A small-molecule ligand and the protein it binds are described below.
Small molecule (SMILES): CCOC(=O)CC[C@H](C[C@@H]1CCNC1=O)NC(=O)[C@H](Cc1ccccc1)NC(=O)[C@@H](NC(=O)OC(C)(C)C)[C@@H](C)OC(C)(C)C

Sequence of chain 2.A:
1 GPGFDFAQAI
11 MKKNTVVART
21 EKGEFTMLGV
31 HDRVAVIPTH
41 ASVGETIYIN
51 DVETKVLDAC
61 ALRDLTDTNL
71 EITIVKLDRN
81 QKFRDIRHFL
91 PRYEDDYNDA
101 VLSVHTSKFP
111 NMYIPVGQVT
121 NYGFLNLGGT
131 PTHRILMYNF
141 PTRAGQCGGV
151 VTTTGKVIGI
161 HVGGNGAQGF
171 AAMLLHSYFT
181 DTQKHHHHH

Binding-site contacts:
Ligand atom C11 contacts residue GLU71 of chain 2.A at 3.5 Å.
Ligand atom C59 contacts residue CYS147 of chain 2.A at 3.2 Å (hydrophobic).
Ligand atom O66 contacts residue THR142 of chain 2.A at 2.6 Å (h-bond).
Ligand atom O66 contacts residue ARG143 of chain 2.A at 3.6 Å.
Ligand atom C61 contacts residue GLY164 of chain 2.A at 3.6 Å.
Ligand atom C2 contacts residue ASN126 of chain 2.A at 3.4 Å.
Ligand atom O66 contacts residue GLY163 of chain 2.A at 3.4 Å.
Ligand atom C65 contacts residue GLY163 of chain 2.A at 3.7 Å.
Ligand atom O35 contacts residue GLY164 of chain 2.A at 3.1 Å (h-bond).
Ligand atom C82 contacts residue CYS147 of chain 2.A at 2.9 Å (hydrophobic).
Ligand atom O88 contacts residue GLY145 of chain 2.A at 3.5 Å (h-bond).
Ligand atom C2 contacts residue LEU125 of chain 2.A at 3.7 Å (hydrophobic).
Ligand atom C9 contacts residue PHE25 of chain 2.A at 3.5 Å (hydrophobic).
Ligand atom C57 contacts residue CYS147 of chain 2.A at 2.8 Å (hydrophobic).
Ligand atom C61 contacts residue GLY163 of chain 2.A at 3.7 Å.
Ligand atom C45 contacts residue ASN165 of chain 2.A at 3.8 Å.
Ligand atom C11 contacts residue VAL162 of chain 2.A at 3.6 Å (hydrophobic).
Ligand atom O88 contacts residue ALA144 of chain 2.A at 3.3 Å.
Ligand atom C37 contacts residue VAL162 of chain 2.A at 3.5 Å (hydrophobic).
Ligand atom C63 contacts residue CYS147 of chain 2.A at 1.8 Å (hydrophobic).
Ligand atom C11 contacts residue HIS40 of chain 2.A at 3.8 Å.
Ligand atom C9 contacts residue ALA41 of chain 2.A at 3.7 Å (hydrophobic).
Ligand atom O66 contacts residue HIS161 of chain 2.A at 2.8 Å (h-bond).
Ligand atom C11 contacts residue PRO38 of chain 2.A at 3.7 Å (hydrophobic).
Ligand atom C53 contacts residue HIS40 of chain 2.A at 3.7 Å.
Ligand atom C7 contacts residue HIS40 of chain 2.A at 3.6 Å.
Ligand atom C45 contacts residue GLY164 of chain 2.A at 3.6 Å.
Ligand atom O66 contacts residue GLY164 of chain 2.A at 3.4 Å (h-bond).
Ligand atom C55 contacts residue VAL162 of chain 2.A at 3.0 Å (hydrophobic).
Ligand atom C65 contacts residue THR142 of chain 2.A at 3.5 Å.
Ligand atom N49 contacts residue CYS147 of chain 2.A at 3.0 Å (h-bond).
Ligand atom N69 contacts residue THR142 of chain 2.A at 3.1 Å (h-bond).
Ligand atom N49 contacts residue VAL162 of chain 2.A at 3.1 Å (h-bond).
Ligand atom N21 contacts residue GLY164 of chain 2.A at 3.0 Å (h-bond).
Ligand atom C39 contacts residue VAL162 of chain 2.A at 3.8 Å (hydrophobic).
Ligand atom C65 contacts residue GLY164 of chain 2.A at 3.4 Å.
Ligand atom O35 contacts residue GLY163 of chain 2.A at 3.2 Å.
Ligand atom C9 contacts residue HIS40 of chain 2.A at 3.6 Å.
Ligand atom O19 contacts residue GLY128 of chain 2.A at 3.1 Å (h-bond).
Ligand atom C25 contacts residue GLY164 of chain 2.A at 3.7 Å.